The protein below binds the small molecule below.
Small molecule (SMILES): CC(=O)N[C@H]1[C@H](O[C@H]2[C@H](O)[C@@H](NC(C)=O)CO[C@@H]2CO[C@@H]2O[C@@H](C)[C@@H](O)[C@@H](O)[C@@H]2O)O[C@H](CO)[C@@H](O[C@@H]2O[C@H](CO[C@@H]3O[C@H](CO)[C@@H](O)[C@H](O)[C@@H]3O)[C@@H](O)[C@H](O[C@@H]3O[C@H](CO)[C@@H](O)[C@H](O)[C@@H]3O)[C@@H]2O)[C@@H]1O

Binding-site contacts:
Ligand atom O5 contacts residue VAL208 of chain 1.B at 3.4 Å.
Ligand atom C3 contacts residue ASN205 of chain 1.B at 3.8 Å.
Ligand atom C6 contacts residue VAL208 of chain 1.B at 4.1 Å (hydrophobic).
Ligand atom C6 contacts residue VAL208 of chain 1.B at 4.0 Å (hydrophobic).
Ligand atom C1 contacts residue VAL208 of chain 1.B at 4.2 Å (hydrophobic).
Ligand atom O5 contacts residue ASN205 of chain 1.B at 2.4 Å (h-bond).
Ligand atom C3 contacts residue ARG392 of chain 1.B at 4.4 Å.
Ligand atom C7 contacts residue ASN205 of chain 1.B at 3.2 Å.
Ligand atom C6 contacts residue ASP396 of chain 1.B at 4.1 Å.
Ligand atom C2 contacts residue ASN205 of chain 1.B at 2.4 Å.
Ligand atom C5 contacts residue VAL208 of chain 1.B at 4.3 Å (hydrophobic).
Ligand atom C6 contacts residue SER207 of chain 1.B at 4.2 Å.
Ligand atom N2 contacts residue ASN205 of chain 1.B at 2.9 Å (h-bond).
Ligand atom C5 contacts residue SER207 of chain 1.B at 4.2 Å.
Ligand atom C4 contacts residue ARG392 of chain 1.B at 3.6 Å.
Ligand atom O4 contacts residue ARG392 of chain 1.B at 3.8 Å.
Ligand atom C5 contacts residue VAL208 of chain 1.B at 4.3 Å (hydrophobic).
Ligand atom C5 contacts residue ASN205 of chain 1.B at 3.6 Å.
Ligand atom O3 contacts residue ARG392 of chain 1.B at 4.3 Å.
Ligand atom O5 contacts residue VAL208 of chain 1.B at 4.3 Å.
Ligand atom C4 contacts residue ASN205 of chain 1.B at 4.3 Å.
Ligand atom O6 contacts residue VAL208 of chain 1.B at 4.4 Å.
Ligand atom C8 contacts residue ASN205 of chain 1.B at 4.1 Å.
Ligand atom O7 contacts residue ASN205 of chain 1.B at 3.4 Å (h-bond).
Ligand atom C8 contacts residue SER207 of chain 1.B at 4.0 Å.
Ligand atom C1 contacts residue ASN205 of chain 1.B at 1.4 Å.
Ligand atom C1 contacts residue SER207 of chain 1.B at 4.2 Å.
Ligand atom O5 contacts residue SER207 of chain 1.B at 4.4 Å.
Ligand atom C6 contacts residue ARG392 of chain 1.B at 3.7 Å.

Sequence of chain 1.B:
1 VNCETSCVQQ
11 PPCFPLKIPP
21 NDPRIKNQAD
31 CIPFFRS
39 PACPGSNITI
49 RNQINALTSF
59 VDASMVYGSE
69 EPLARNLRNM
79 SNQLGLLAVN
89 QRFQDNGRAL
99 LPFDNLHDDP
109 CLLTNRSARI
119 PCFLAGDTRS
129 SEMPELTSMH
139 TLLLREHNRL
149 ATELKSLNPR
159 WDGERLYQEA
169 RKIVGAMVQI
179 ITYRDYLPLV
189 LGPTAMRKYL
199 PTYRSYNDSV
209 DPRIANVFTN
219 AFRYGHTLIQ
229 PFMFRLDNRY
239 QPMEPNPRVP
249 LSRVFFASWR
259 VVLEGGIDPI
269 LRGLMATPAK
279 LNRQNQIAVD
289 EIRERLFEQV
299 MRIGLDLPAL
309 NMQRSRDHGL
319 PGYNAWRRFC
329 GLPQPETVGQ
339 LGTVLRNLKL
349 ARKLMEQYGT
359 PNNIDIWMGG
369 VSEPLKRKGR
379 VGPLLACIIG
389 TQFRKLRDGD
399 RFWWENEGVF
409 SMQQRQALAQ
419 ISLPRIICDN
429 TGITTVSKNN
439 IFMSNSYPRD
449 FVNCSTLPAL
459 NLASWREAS